Sequence of chain 4.A:
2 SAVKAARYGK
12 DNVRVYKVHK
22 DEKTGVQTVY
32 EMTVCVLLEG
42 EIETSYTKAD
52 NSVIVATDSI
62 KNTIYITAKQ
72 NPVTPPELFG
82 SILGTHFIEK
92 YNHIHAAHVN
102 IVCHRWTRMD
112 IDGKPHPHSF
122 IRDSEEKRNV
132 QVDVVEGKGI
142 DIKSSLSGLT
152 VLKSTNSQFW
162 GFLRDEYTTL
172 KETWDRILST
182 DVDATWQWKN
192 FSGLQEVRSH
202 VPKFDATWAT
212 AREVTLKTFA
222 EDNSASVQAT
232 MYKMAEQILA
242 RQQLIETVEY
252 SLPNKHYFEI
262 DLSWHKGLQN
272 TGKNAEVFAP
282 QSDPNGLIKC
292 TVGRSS

The small molecule below binds the protein below.
Small molecule (SMILES): O=c1[nH]c(=O)c2[nH]c(=O)[nH]c2[nH]1

Sequence of chain 2.A:
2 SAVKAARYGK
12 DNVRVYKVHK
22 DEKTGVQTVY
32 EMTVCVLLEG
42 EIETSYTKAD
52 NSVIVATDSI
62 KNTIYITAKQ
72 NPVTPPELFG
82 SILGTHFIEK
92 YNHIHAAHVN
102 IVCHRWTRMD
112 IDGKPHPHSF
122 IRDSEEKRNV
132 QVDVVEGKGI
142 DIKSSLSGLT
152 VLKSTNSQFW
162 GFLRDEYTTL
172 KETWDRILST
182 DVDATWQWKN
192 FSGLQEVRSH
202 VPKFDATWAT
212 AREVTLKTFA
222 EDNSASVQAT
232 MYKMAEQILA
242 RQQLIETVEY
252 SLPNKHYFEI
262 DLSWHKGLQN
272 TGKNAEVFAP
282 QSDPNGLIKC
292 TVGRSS

Binding-site contacts:
Ligand atom C8 contacts residue OXY1 of chain 4.D at 3.5 Å.
Ligand atom O11 contacts residue ARG177 of chain 4.A at 2.9 Å (salt-bridge).
Ligand atom C4 contacts residue IUP1 of chain 4.B at 0.3 Å.
Ligand atom N9 contacts residue IUP1 of chain 4.B at 0.1 Å (h-bond).
Ligand atom N7 contacts residue THR58 of chain 2.A at 2.8 Å (h-bond).
Ligand atom O11 contacts residue VAL228 of chain 4.A at 2.9 Å (h-bond).
Ligand atom N3 contacts residue IUP1 of chain 4.B at 0.1 Å (h-bond).
Ligand atom C5 contacts residue OXY1 of chain 4.D at 3.3 Å.
Ligand atom C4 contacts residue PHE160 of chain 4.A at 3.3 Å (hydrophobic).
Ligand atom O13 contacts residue ILE55 of chain 2.A at 3.5 Å.
Ligand atom N1 contacts residue IUP1 of chain 4.B at 0.1 Å (h-bond).
Ligand atom C8 contacts residue THR58 of chain 2.A at 3.3 Å.
Ligand atom N3 contacts residue ASN255 of chain 4.A at 3.3 Å (h-bond).
Ligand atom N1 contacts residue PHE160 of chain 4.A at 3.5 Å.
Ligand atom C5 contacts residue IUP1 of chain 4.B at 0.6 Å.
Ligand atom N7 contacts residue IUP1 of chain 4.B at 0.4 Å (h-bond).
Ligand atom O24 contacts residue ASP59 of chain 2.A at 2.9 Å (salt-bridge).
Ligand atom C8 contacts residue IUP1 of chain 4.B at 0.1 Å.
Ligand atom C6 contacts residue IUP1 of chain 4.B at 0.1 Å.
Ligand atom O24 contacts residue ALA57 of chain 2.A at 3.5 Å.
Ligand atom N7 contacts residue PHE160 of chain 4.A at 3.5 Å.
Ligand atom O11 contacts residue SER227 of chain 4.A at 3.5 Å.
Ligand atom O13 contacts residue GLN229 of chain 4.A at 3.0 Å (h-bond).
Ligand atom O13 contacts residue IUP1 of chain 4.B at 0.1 Å (h-bond).
Ligand atom C6 contacts residue PHE160 of chain 4.A at 3.4 Å (hydrophobic).
Ligand atom C5 contacts residue PHE160 of chain 4.A at 3.2 Å (hydrophobic).
Ligand atom O24 contacts residue IUP1 of chain 4.B at 0.1 Å (h-bond).
Ligand atom N1 contacts residue GLN229 of chain 4.A at 3.0 Å (h-bond).
Ligand atom C2 contacts residue ARG177 of chain 4.A at 3.6 Å.
Ligand atom N7 contacts residue OXY1 of chain 4.D at 3.6 Å (h-bond).
Ligand atom C4 contacts residue OXY1 of chain 4.D at 3.3 Å.
Ligand atom N7 contacts residue ALA57 of chain 2.A at 3.5 Å.
Ligand atom O11 contacts residue IUP1 of chain 4.B at 0.1 Å (h-bond).
Ligand atom O24 contacts residue THR58 of chain 2.A at 3.3 Å (h-bond).
Ligand atom C2 contacts residue IUP1 of chain 4.B at 0.1 Å.
Ligand atom C6 contacts residue OXY1 of chain 4.D at 3.5 Å.
Ligand atom N9 contacts residue OXY1 of chain 4.D at 3.3 Å (h-bond).
Ligand atom N3 contacts residue ARG177 of chain 4.A at 3.0 Å (salt-bridge).
Ligand atom O24 contacts residue LEU171 of chain 4.A at 3.4 Å.
Ligand atom N9 contacts residue PHE160 of chain 4.A at 3.4 Å.